Binding-site contacts:
Ligand atom N27 contacts residue THR26 of chain 1.B at 3.0 Å (h-bond).
Ligand atom C23 contacts residue PHE306 of chain 1.B at 3.6 Å (hydrophobic).
Ligand atom O29 contacts residue THR26 of chain 1.B at 3.5 Å (h-bond).
Ligand atom C05 contacts residue GLN159 of chain 1.B at 3.2 Å.
Ligand atom C02 contacts residue ILE151 of chain 1.B at 3.7 Å (hydrophobic).
Ligand atom C04 contacts residue THR26 of chain 1.B at 3.4 Å.
Ligand atom C09 contacts residue LEU27 of chain 1.B at 3.2 Å (hydrophobic).
Ligand atom O28 contacts residue LEU158 of chain 1.B at 3.4 Å.
Ligand atom O22 contacts residue LEU411 of chain 1.B at 3.7 Å.
Ligand atom C03 contacts residue THR26 of chain 1.B at 3.1 Å.
Ligand atom N27 contacts residue GLY155 of chain 1.B at 3.6 Å.
Ligand atom O25 contacts residue ASP310 of chain 1.B at 3.4 Å (salt-bridge).
Ligand atom C02 contacts residue THR26 of chain 1.B at 3.7 Å.
Ligand atom C05 contacts residue GLY155 of chain 1.B at 3.5 Å.
Ligand atom N10 contacts residue GLN159 of chain 1.B at 3.2 Å (h-bond).
Ligand atom O29 contacts residue ILE120 of chain 1.B at 3.1 Å.
Ligand atom C11 contacts residue GLN159 of chain 1.B at 3.0 Å.
Ligand atom N10 contacts residue LEU27 of chain 1.B at 3.5 Å.
Ligand atom C21 contacts residue PHE269 of chain 1.B at 3.4 Å (hydrophobic).
Ligand atom C02 contacts residue TRP30 of chain 1.B at 3.8 Å (hydrophobic).
Ligand atom C23 contacts residue ILE273 of chain 1.B at 3.7 Å (hydrophobic).
Ligand atom O24 contacts residue ILE273 of chain 1.B at 2.8 Å.
Ligand atom C14 contacts residue LEU27 of chain 1.B at 3.4 Å (hydrophobic).
Ligand atom O26 contacts residue LEU27 of chain 1.B at 3.4 Å.
Ligand atom C18 contacts residue PHE269 of chain 1.B at 3.7 Å (hydrophobic).
Ligand atom O22 contacts residue ILE273 of chain 1.B at 3.8 Å.
Ligand atom O25 contacts residue ARG314 of chain 1.B at 3.3 Å (salt-bridge).
Ligand atom C23 contacts residue THR272 of chain 1.B at 3.3 Å.
Ligand atom C03 contacts residue GLY155 of chain 1.B at 3.3 Å.
Ligand atom O28 contacts residue THR26 of chain 1.B at 3.2 Å (h-bond).
Ligand atom S08 contacts residue TRP30 of chain 1.B at 3.6 Å.
Ligand atom S08 contacts residue LEU27 of chain 1.B at 3.8 Å.
Ligand atom O24 contacts residue THR272 of chain 1.B at 2.8 Å.
Ligand atom C04 contacts residue GLY155 of chain 1.B at 3.2 Å.
Ligand atom C13 contacts residue LEU27 of chain 1.B at 3.8 Å (hydrophobic).
Ligand atom C07 contacts residue LEU93 of chain 1.B at 3.2 Å (hydrophobic).
Ligand atom O28 contacts residue GLY155 of chain 1.B at 3.8 Å.
Ligand atom O22 contacts residue PHE269 of chain 1.B at 3.5 Å.
Ligand atom N12 contacts residue LEU27 of chain 1.B at 3.8 Å.
Ligand atom O26 contacts residue ARG314 of chain 1.B at 3.3 Å (salt-bridge).

Sequence of chain 1.B:
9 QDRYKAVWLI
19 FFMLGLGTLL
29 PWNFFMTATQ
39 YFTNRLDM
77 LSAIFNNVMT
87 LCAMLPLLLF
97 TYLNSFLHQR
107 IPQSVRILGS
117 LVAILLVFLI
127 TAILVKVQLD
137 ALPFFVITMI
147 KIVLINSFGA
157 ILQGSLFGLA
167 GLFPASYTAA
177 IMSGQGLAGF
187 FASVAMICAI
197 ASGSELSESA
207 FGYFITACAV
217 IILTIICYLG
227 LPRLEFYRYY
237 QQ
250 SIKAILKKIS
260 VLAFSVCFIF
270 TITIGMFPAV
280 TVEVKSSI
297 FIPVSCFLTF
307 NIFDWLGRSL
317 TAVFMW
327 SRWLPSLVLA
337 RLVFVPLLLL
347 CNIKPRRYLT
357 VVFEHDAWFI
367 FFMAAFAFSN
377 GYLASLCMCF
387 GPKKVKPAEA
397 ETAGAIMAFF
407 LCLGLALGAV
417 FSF

A small-molecule ligand and the protein it binds are described below.
Small molecule (SMILES): O=[N+]([O-])c1ccc(CSc2ncnc3c2ncn3[C@@H]2O[C@H](CO)[C@@H](O)[C@H]2O)cc1